This small molecule binds to this protein.
Small molecule (SMILES): NC(=O)Nc1ccccc1

Sequence of chain 1.C:
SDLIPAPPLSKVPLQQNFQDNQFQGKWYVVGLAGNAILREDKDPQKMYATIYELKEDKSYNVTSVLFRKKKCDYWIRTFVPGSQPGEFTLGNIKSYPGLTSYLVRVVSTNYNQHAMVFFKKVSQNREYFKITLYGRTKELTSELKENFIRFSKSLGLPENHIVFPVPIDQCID

Binding-site contacts:
Ligand atom N2 contacts residue ALA41 of chain 1.C at 3.7 Å.
Ligand atom C5 contacts residue LYS135 of chain 1.C at 4.1 Å.
Ligand atom C3 contacts residue TYR133 of chain 1.C at 3.7 Å (hydrophobic).
Ligand atom C3 contacts residue LYS126 of chain 1.C at 4.0 Å.
Ligand atom C5 contacts residue LYS126 of chain 1.C at 3.7 Å.
Ligand atom C5 contacts residue TYR107 of chain 1.C at 4.3 Å (hydrophobic).
Ligand atom C6 contacts residue LYS135 of chain 1.C at 4.2 Å.
Ligand atom C5 contacts residue SO41 of chain 1.R at 3.1 Å.
Ligand atom C3 contacts residue LYS135 of chain 1.C at 3.9 Å.
Ligand atom O1 contacts residue LYS135 of chain 1.C at 4.4 Å.
Ligand atom C1 contacts residue ILE42 of chain 1.C at 4.3 Å (hydrophobic).
Ligand atom C3 contacts residue PHE124 of chain 1.C at 4.5 Å (hydrophobic).
Ligand atom C4 contacts residue LYS126 of chain 1.C at 3.6 Å.
Ligand atom C7 contacts residue PHE124 of chain 1.C at 3.6 Å (hydrophobic).
Ligand atom C2 contacts residue TYR133 of chain 1.C at 4.3 Å (hydrophobic).
Ligand atom C7 contacts residue LYS125 of chain 1.C at 4.5 Å.
Ligand atom N1 contacts residue LYS126 of chain 1.C at 4.5 Å.
Ligand atom C4 contacts residue SO41 of chain 1.R at 3.9 Å.
Ligand atom C7 contacts residue TYR107 of chain 1.C at 4.2 Å (hydrophobic).
Ligand atom C3 contacts residue PHE134 of chain 1.C at 3.9 Å (hydrophobic).
Ligand atom N2 contacts residue ILE42 of chain 1.C at 3.6 Å.
Ligand atom C2 contacts residue LYS126 of chain 1.C at 3.8 Å.
Ligand atom C6 contacts residue PHE134 of chain 1.C at 4.2 Å (hydrophobic).
Ligand atom C6 contacts residue LYS125 of chain 1.C at 4.0 Å.
Ligand atom N1 contacts residue TYR133 of chain 1.C at 4.2 Å.
Ligand atom C6 contacts residue PHE124 of chain 1.C at 3.8 Å (hydrophobic).
Ligand atom C2 contacts residue LYS135 of chain 1.C at 3.9 Å.
Ligand atom C6 contacts residue TYR133 of chain 1.C at 3.7 Å (hydrophobic).
Ligand atom C6 contacts residue LYS126 of chain 1.C at 3.9 Å.
Ligand atom N1 contacts residue LYS135 of chain 1.C at 4.3 Å.
Ligand atom C7 contacts residue SO41 of chain 1.R at 4.1 Å.
Ligand atom C7 contacts residue LYS126 of chain 1.C at 3.6 Å.
Ligand atom C4 contacts residue LYS135 of chain 1.C at 3.9 Å.